Sequence of chain 1.D:
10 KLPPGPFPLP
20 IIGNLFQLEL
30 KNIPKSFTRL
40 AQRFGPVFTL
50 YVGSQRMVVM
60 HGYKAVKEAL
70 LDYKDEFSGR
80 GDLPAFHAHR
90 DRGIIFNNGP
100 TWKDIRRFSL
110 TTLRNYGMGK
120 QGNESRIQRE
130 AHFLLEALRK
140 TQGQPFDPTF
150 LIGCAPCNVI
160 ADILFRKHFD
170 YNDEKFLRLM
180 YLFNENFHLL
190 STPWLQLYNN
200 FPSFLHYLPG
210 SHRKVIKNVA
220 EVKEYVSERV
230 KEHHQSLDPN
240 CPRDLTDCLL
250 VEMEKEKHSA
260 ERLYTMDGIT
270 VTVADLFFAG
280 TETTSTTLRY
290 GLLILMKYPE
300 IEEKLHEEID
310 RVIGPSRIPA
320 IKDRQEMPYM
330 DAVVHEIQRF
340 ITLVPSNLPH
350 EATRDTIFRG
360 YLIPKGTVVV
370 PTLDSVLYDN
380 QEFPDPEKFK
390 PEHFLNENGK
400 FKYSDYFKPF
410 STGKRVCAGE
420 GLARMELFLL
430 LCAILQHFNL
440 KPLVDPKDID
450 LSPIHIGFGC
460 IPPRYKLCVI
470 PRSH

Binding-site contacts:
Ligand atom C6 contacts residue THR282 of chain 1.D at 3.5 Å.
Ligand atom N1 contacts residue ALA278 of chain 1.D at 3.7 Å.
Ligand atom O10 contacts residue THR282 of chain 1.D at 4.5 Å.
Ligand atom C12 contacts residue LEU347 of chain 1.D at 3.9 Å (hydrophobic).
Ligand atom O15 contacts residue LEU189 of chain 1.D at 3.9 Å.
Ligand atom C11 contacts residue PHE277 of chain 1.D at 4.2 Å (hydrophobic).
Ligand atom O10 contacts residue PHE186 of chain 1.D at 3.2 Å.
Ligand atom N3 contacts residue ALA278 of chain 1.D at 3.8 Å.
Ligand atom N1 contacts residue THR282 of chain 1.D at 3.7 Å.
Ligand atom C5 contacts residue HEM1 of chain 1.O at 4.4 Å.
Ligand atom C4 contacts residue HEM1 of chain 1.O at 3.2 Å.
Ligand atom C9 contacts residue PHE186 of chain 1.D at 4.2 Å (hydrophobic).
Ligand atom C6 contacts residue GLU281 of chain 1.D at 4.4 Å.
Ligand atom C13 contacts residue PHE95 of chain 1.D at 3.9 Å (hydrophobic).
Ligand atom C7 contacts residue PHE277 of chain 1.D at 4.4 Å (hydrophobic).
Ligand atom N3 contacts residue THR282 of chain 1.D at 4.2 Å.
Ligand atom C14 contacts residue PHE85 of chain 1.D at 4.3 Å (hydrophobic).
Ligand atom C2 contacts residue THR282 of chain 1.D at 3.2 Å.
Ligand atom C9 contacts residue LEU347 of chain 1.D at 4.4 Å (hydrophobic).
Ligand atom C9 contacts residue VAL343 of chain 1.D at 4.1 Å (hydrophobic).
Ligand atom C14 contacts residue PHE95 of chain 1.D at 3.8 Å (hydrophobic).
Ligand atom C5 contacts residue ALA278 of chain 1.D at 4.0 Å (hydrophobic).
Ligand atom N3 contacts residue HEM1 of chain 1.O at 2.2 Å.
Ligand atom C9 contacts residue THR282 of chain 1.D at 4.3 Å.
Ligand atom C13 contacts residue LEU347 of chain 1.D at 4.4 Å (hydrophobic).
Ligand atom C14 contacts residue LEU82 of chain 1.D at 4.2 Å (hydrophobic).
Ligand atom C11 contacts residue PHE186 of chain 1.D at 3.8 Å (hydrophobic).
Ligand atom C6 contacts residue ALA278 of chain 1.D at 3.6 Å (hydrophobic).
Ligand atom N1 contacts residue HEM1 of chain 1.O at 4.3 Å.
Ligand atom C8 contacts residue LEU347 of chain 1.D at 3.6 Å (hydrophobic).
Ligand atom C14 contacts residue LEU189 of chain 1.D at 4.2 Å (hydrophobic).
Ligand atom O15 contacts residue PHE186 of chain 1.D at 3.5 Å.
Ligand atom C2 contacts residue ALA278 of chain 1.D at 3.5 Å (hydrophobic).
Ligand atom C6 contacts residue PHE277 of chain 1.D at 4.2 Å (hydrophobic).
Ligand atom C4 contacts residue ALA278 of chain 1.D at 4.1 Å (hydrophobic).
Ligand atom O15 contacts residue PHE277 of chain 1.D at 3.6 Å.
Ligand atom C2 contacts residue HEM1 of chain 1.O at 3.2 Å.
Ligand atom C13 contacts residue PHE277 of chain 1.D at 4.3 Å (hydrophobic).
Ligand atom C14 contacts residue PHE457 of chain 1.D at 3.6 Å (hydrophobic).

A protein and the small-molecule ligand that binds it are described below.
Small molecule (SMILES): CC[C@@H]1C(=O)OC[C@@H]1Cc1cncn1C